Binding-site contacts:
Ligand atom C6 contacts residue ASN801 of chain 1.B at 4.4 Å.
Ligand atom C2 contacts residue SER803 of chain 1.B at 3.6 Å.
Ligand atom C3 contacts residue ASN801 of chain 1.B at 3.8 Å.
Ligand atom C8 contacts residue ASN928 of chain 1.B at 4.4 Å.
Ligand atom C1 contacts residue ASN801 of chain 1.B at 1.4 Å.
Ligand atom O5 contacts residue ASN801 of chain 1.B at 2.5 Å (h-bond).
Ligand atom C7 contacts residue GLN804 of chain 1.B at 3.8 Å.
Ligand atom O7 contacts residue GLN804 of chain 1.B at 2.9 Å (h-bond).
Ligand atom N2 contacts residue ASN801 of chain 1.B at 2.8 Å (h-bond).
Ligand atom O6 contacts residue ASN801 of chain 1.B at 4.0 Å.
Ligand atom C5 contacts residue ASN801 of chain 1.B at 3.7 Å.
Ligand atom C4 contacts residue ASN801 of chain 1.B at 4.3 Å.
Ligand atom C2 contacts residue ASN801 of chain 1.B at 2.5 Å.
Ligand atom N2 contacts residue SER803 of chain 1.B at 4.4 Å.
Ligand atom O5 contacts residue SER803 of chain 1.B at 4.0 Å.
Ligand atom C7 contacts residue ASN801 of chain 1.B at 4.0 Å.
Ligand atom C8 contacts residue GLY932 of chain 1.B at 3.9 Å.
Ligand atom C1 contacts residue SER803 of chain 1.B at 4.0 Å.
Ligand atom C8 contacts residue GLN804 of chain 1.B at 4.0 Å.
Ligand atom O7 contacts residue SER803 of chain 1.B at 4.2 Å.

Sequence of chain 1.B:
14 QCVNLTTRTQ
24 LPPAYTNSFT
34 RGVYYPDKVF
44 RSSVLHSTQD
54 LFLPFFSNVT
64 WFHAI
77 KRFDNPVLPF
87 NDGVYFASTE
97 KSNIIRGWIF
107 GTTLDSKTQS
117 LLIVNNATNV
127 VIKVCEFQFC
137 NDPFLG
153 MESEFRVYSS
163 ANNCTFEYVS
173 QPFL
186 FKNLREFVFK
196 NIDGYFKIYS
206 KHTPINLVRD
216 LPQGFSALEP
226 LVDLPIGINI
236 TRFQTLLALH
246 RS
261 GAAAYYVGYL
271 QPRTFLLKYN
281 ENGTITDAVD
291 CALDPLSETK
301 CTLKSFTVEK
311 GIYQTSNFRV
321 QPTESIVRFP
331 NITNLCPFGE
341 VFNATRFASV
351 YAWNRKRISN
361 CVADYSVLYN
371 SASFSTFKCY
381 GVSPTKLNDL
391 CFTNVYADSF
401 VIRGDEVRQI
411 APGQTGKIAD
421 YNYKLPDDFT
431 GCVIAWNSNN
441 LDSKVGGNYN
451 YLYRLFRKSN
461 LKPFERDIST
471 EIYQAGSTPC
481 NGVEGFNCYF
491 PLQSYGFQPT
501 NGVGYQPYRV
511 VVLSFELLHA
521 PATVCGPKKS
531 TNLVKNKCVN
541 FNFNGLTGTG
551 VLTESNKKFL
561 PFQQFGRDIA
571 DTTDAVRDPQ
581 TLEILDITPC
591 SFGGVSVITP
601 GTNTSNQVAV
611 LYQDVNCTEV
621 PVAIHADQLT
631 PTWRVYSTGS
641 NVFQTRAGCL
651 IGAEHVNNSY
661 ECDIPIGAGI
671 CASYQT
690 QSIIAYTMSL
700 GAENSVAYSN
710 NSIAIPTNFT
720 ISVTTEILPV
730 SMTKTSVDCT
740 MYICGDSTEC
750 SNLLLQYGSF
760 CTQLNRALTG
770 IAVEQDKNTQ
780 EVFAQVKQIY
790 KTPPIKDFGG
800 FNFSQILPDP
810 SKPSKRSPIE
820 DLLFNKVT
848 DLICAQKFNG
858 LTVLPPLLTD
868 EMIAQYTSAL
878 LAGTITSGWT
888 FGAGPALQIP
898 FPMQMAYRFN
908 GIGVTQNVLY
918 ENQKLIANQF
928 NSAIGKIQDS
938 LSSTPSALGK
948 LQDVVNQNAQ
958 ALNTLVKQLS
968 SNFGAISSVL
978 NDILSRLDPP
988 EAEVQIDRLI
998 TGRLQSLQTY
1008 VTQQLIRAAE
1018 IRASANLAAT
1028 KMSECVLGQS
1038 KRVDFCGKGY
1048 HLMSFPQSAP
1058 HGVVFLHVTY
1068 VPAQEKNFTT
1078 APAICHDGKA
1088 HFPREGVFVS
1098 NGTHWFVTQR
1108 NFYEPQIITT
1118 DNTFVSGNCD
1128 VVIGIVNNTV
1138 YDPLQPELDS

A small-molecule ligand and the protein it binds are described below.
Small molecule (SMILES): CC(=O)N[C@H]1[C@H](O[C@H]2[C@H](O)[C@@H](NC(C)=O)CO[C@@H]2CO)O[C@H](CO)[C@@H](O)[C@@H]1O